Binding-site contacts:
Ligand atom O2 contacts residue VAL172 of chain 1.A at 4.0 Å.
Ligand atom O2 contacts residue TYR233 of chain 1.A at 3.1 Å.
Ligand atom C14 contacts residue LEU236 of chain 1.A at 4.1 Å (hydrophobic).
Ligand atom C5 contacts residue TYR233 of chain 1.A at 4.4 Å (hydrophobic).
Ligand atom O2 contacts residue SER237 of chain 1.A at 3.1 Å.
Ligand atom C14 contacts residue SER237 of chain 1.A at 3.9 Å.
Ligand atom C7 contacts residue TYR233 of chain 1.A at 3.7 Å (hydrophobic).
Ligand atom C4 contacts residue LEU236 of chain 1.A at 3.8 Å (hydrophobic).
Ligand atom C2 contacts residue VAL172 of chain 1.A at 3.8 Å (hydrophobic).
Ligand atom C3 contacts residue VAL172 of chain 1.A at 4.2 Å (hydrophobic).
Ligand atom C14 contacts residue VAL172 of chain 1.A at 4.1 Å (hydrophobic).
Ligand atom C15 contacts residue SER237 of chain 1.A at 3.8 Å.
Ligand atom C14 contacts residue TYR233 of chain 1.A at 4.2 Å (hydrophobic).
Ligand atom C15 contacts residue VAL172 of chain 1.A at 3.5 Å (hydrophobic).
Ligand atom C15 contacts residue LYS240 of chain 1.A at 3.7 Å.
Ligand atom C1 contacts residue VAL172 of chain 1.A at 3.5 Å (hydrophobic).
Ligand atom C6 contacts residue TYR233 of chain 1.A at 4.1 Å (hydrophobic).
Ligand atom C2 contacts residue LEU236 of chain 1.A at 4.0 Å (hydrophobic).
Ligand atom C5 contacts residue LEU236 of chain 1.A at 3.9 Å (hydrophobic).
Ligand atom C15 contacts residue LEU236 of chain 1.A at 3.9 Å (hydrophobic).
Ligand atom N1 contacts residue TYR233 of chain 1.A at 3.5 Å.
Ligand atom C9 contacts residue ASP229 of chain 1.A at 4.4 Å.
Ligand atom C9 contacts residue TYR233 of chain 1.A at 3.2 Å (hydrophobic).
Ligand atom C3 contacts residue LEU236 of chain 1.A at 3.8 Å (hydrophobic).
Ligand atom O2 contacts residue LEU236 of chain 1.A at 4.2 Å.
Ligand atom C2 contacts residue LYS240 of chain 1.A at 3.6 Å.
Ligand atom C1 contacts residue LYS240 of chain 1.A at 2.9 Å.
Ligand atom C8 contacts residue TYR233 of chain 1.A at 2.6 Å (hydrophobic).

A protein and the small-molecule ligand that binds it are described below.
Small molecule (SMILES): Cc1ccc(NC(=O)c2ccccc2C)c(O)c1

Sequence of chain 1.A:
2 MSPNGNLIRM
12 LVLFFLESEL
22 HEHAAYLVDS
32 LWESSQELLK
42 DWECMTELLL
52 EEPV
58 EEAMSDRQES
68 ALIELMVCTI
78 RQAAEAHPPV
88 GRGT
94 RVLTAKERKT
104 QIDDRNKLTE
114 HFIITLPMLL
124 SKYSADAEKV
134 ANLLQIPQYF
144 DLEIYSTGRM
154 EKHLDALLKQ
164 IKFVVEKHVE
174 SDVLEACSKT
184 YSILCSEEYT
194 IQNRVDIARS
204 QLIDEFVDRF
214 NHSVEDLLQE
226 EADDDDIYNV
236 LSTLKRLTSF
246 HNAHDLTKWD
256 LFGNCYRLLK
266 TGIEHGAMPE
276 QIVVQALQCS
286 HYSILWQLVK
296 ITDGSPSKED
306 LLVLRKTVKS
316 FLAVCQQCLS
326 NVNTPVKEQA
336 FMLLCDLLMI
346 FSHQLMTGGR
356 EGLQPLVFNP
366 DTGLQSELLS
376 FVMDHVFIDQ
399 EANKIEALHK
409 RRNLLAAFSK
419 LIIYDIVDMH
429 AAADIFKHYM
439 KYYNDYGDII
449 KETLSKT